Sequence of chain 1.A:
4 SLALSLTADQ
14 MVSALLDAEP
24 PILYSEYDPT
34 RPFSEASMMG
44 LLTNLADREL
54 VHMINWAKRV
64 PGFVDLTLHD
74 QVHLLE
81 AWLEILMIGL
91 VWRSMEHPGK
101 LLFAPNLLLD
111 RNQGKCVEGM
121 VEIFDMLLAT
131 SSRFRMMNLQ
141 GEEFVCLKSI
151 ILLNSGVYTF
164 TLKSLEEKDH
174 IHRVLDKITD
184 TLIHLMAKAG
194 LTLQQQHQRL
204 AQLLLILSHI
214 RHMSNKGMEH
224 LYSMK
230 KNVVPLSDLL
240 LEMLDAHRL

A protein and the small-molecule ligand that binds it are described below.
Small molecule (SMILES): CC[C@H](C)[C@H](NC(=O)[C@@H](N)CCCCN)C(=O)N[C@@H](CC(C)C)C(=O)N[C@@H](Cc1cnc[nH]1)C(=O)N[C@@H](CCCN=C(N)N)C(=O)N[C@@H](CC(C)C)C(=O)N[C@@H](CC(C)C)C(=O)N[C@@H](CCC(N)=O)C(=O)N[C@H](C=O)CCC(=O)O

Binding-site contacts:
Ligand atom CD1 contacts residue GLN74 of chain 1.A at 4.0 Å.
Ligand atom CA contacts residue GLU241 of chain 1.A at 3.7 Å.
Ligand atom CD1 contacts residue ILE57 of chain 1.A at 3.5 Å (hydrophobic).
Ligand atom CD2 contacts residue GLU79 of chain 1.A at 3.7 Å.
Ligand atom CD1 contacts residue LEU238 of chain 1.A at 3.7 Å (hydrophobic).
Ligand atom N contacts residue GLU241 of chain 1.A at 2.7 Å (salt-bridge).
Ligand atom CB contacts residue LEU71 of chain 1.A at 3.6 Å (hydrophobic).
Ligand atom CB contacts residue GLU241 of chain 1.A at 3.5 Å.
Ligand atom O contacts residue LYS61 of chain 1.A at 3.0 Å (salt-bridge).
Ligand atom CB contacts residue GLU241 of chain 1.A at 3.2 Å.
Ligand atom CG1 contacts residue GLU241 of chain 1.A at 3.6 Å.
Ligand atom CA contacts residue LYS61 of chain 1.A at 3.6 Å.
Ligand atom CB contacts residue GLU241 of chain 1.A at 3.4 Å.
Ligand atom CG2 contacts residue LEU238 of chain 1.A at 3.9 Å (hydrophobic).
Ligand atom N contacts residue GLU241 of chain 1.A at 2.9 Å (salt-bridge).
Ligand atom NE2 contacts residue LEU71 of chain 1.A at 3.3 Å.
Ligand atom CD1 contacts residue ASP237 of chain 1.A at 3.6 Å.
Ligand atom CD contacts residue LEU71 of chain 1.A at 3.7 Å (hydrophobic).
Ligand atom CA contacts residue VAL75 of chain 1.A at 4.0 Å (hydrophobic).
Ligand atom CA contacts residue GLU241 of chain 1.A at 3.6 Å.
Ligand atom C contacts residue LYS61 of chain 1.A at 3.7 Å.
Ligand atom CE contacts residue GLU79 of chain 1.A at 3.2 Å.
Ligand atom CD2 contacts residue LEU78 of chain 1.A at 3.9 Å (hydrophobic).
Ligand atom CD2 contacts residue ILE57 of chain 1.A at 3.8 Å (hydrophobic).
Ligand atom CE1 contacts residue LEU71 of chain 1.A at 3.2 Å (hydrophobic).
Ligand atom NE2 contacts residue LEU71 of chain 1.A at 2.9 Å.
Ligand atom C contacts residue GLU241 of chain 1.A at 3.9 Å.
Ligand atom CD2 contacts residue LEU71 of chain 1.A at 3.4 Å (hydrophobic).
Ligand atom NZ contacts residue GLU79 of chain 1.A at 2.9 Å (salt-bridge).
Ligand atom CD2 contacts residue MET242 of chain 1.A at 3.8 Å (hydrophobic).
Ligand atom O contacts residue LYS61 of chain 1.A at 3.1 Å (salt-bridge).
Ligand atom CA contacts residue GLU241 of chain 1.A at 3.5 Å.
Ligand atom CD1 contacts residue VAL75 of chain 1.A at 3.7 Å (hydrophobic).
Ligand atom CG contacts residue LEU71 of chain 1.A at 3.5 Å (hydrophobic).
Ligand atom ND1 contacts residue LEU71 of chain 1.A at 3.9 Å.
Ligand atom CE contacts residue VAL75 of chain 1.A at 3.9 Å (hydrophobic).
Ligand atom C contacts residue GLU241 of chain 1.A at 3.5 Å.
Ligand atom CD2 contacts residue GLN74 of chain 1.A at 3.7 Å.
Ligand atom CD contacts residue GLU79 of chain 1.A at 3.8 Å.
Ligand atom CD2 contacts residue VAL75 of chain 1.A at 3.7 Å (hydrophobic).